Sequence of chain 1.A:
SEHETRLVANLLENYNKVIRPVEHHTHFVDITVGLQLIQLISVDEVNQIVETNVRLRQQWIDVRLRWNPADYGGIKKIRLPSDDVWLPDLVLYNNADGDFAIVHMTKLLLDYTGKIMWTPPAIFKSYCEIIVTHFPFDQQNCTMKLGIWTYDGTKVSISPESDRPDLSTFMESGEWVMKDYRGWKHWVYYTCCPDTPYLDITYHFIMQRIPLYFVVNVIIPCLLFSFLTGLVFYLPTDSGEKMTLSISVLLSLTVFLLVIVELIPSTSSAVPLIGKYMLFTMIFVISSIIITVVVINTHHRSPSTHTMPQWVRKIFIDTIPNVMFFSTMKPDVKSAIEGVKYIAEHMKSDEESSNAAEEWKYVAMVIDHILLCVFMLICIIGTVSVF

Binding-site contacts:
Ligand atom O1 contacts residue TRP399 of chain 1.A at 4.3 Å.
Ligand atom C23 contacts residue ILE291 of chain 1.A at 3.9 Å (hydrophobic).
Ligand atom C24 contacts residue LEU410 of chain 1.A at 4.1 Å (hydrophobic).
Ligand atom C6 contacts residue ILE406 of chain 1.A at 4.2 Å (hydrophobic).
Ligand atom C19 contacts residue VAL294 of chain 1.A at 3.8 Å (hydrophobic).
Ligand atom C7 contacts residue PHE316 of chain 1.A at 3.7 Å (hydrophobic).
Ligand atom C3 contacts residue VAL312 of chain 1.A at 4.4 Å (hydrophobic).
Ligand atom C14 contacts residue PHE316 of chain 1.A at 4.4 Å (hydrophobic).
Ligand atom C27 contacts residue LEU410 of chain 1.A at 4.0 Å (hydrophobic).
Ligand atom C6 contacts residue PHE316 of chain 1.A at 4.4 Å (hydrophobic).
Ligand atom C8 contacts residue ILE406 of chain 1.A at 4.1 Å (hydrophobic).
Ligand atom C3 contacts residue TRP311 of chain 1.A at 4.3 Å (hydrophobic).
Ligand atom C14 contacts residue ILE406 of chain 1.A at 4.4 Å (hydrophobic).
Ligand atom C4 contacts residue TRP399 of chain 1.A at 4.4 Å (hydrophobic).
Ligand atom C25 contacts residue LEU410 of chain 1.A at 4.4 Å (hydrophobic).
Ligand atom C1 contacts residue TRP311 of chain 1.A at 4.2 Å (hydrophobic).
Ligand atom O1 contacts residue ARG301 of chain 1.A at 4.5 Å.
Ligand atom C18 contacts residue VAL294 of chain 1.A at 3.5 Å (hydrophobic).
Ligand atom C15 contacts residue PHE316 of chain 1.A at 3.9 Å (hydrophobic).
Ligand atom C22 contacts residue ILE291 of chain 1.A at 4.4 Å (hydrophobic).
Ligand atom C25 contacts residue ILE291 of chain 1.A at 4.2 Å (hydrophobic).
Ligand atom C16 contacts residue ILE406 of chain 1.A at 4.3 Å (hydrophobic).
Ligand atom C7 contacts residue ILE406 of chain 1.A at 3.4 Å (hydrophobic).
Ligand atom C8 contacts residue VAL294 of chain 1.A at 4.3 Å (hydrophobic).
Ligand atom C27 contacts residue VAL413 of chain 1.A at 4.2 Å (hydrophobic).
Ligand atom C4 contacts residue ARG301 of chain 1.A at 4.3 Å.
Ligand atom O1 contacts residue PRO309 of chain 1.A at 4.4 Å.
Ligand atom C2 contacts residue TRP311 of chain 1.A at 4.4 Å (hydrophobic).
Ligand atom C24 contacts residue ILE291 of chain 1.A at 4.0 Å (hydrophobic).
Ligand atom C15 contacts residue ILE406 of chain 1.A at 3.6 Å (hydrophobic).

The protein below binds the small molecule below.
Small molecule (SMILES): CC(C)CCC[C@@H](C)[C@H]1CC[C@H]2[C@@H]3CC=C4C[C@@H](O)CC[C@]4(C)[C@H]3CC[C@]12C